Binding-site contacts:
Ligand atom C16 contacts residue MET208 of chain 2.A at 3.6 Å (hydrophobic).
Ligand atom C10 contacts residue TYR269 of chain 2.A at 4.0 Å (hydrophobic).
Ligand atom C15 contacts residue ALA293 of chain 2.A at 3.5 Å (hydrophobic).
Ligand atom C3 contacts residue HIS212 of chain 2.A at 4.0 Å.
Ligand atom C19 contacts residue TYR192 of chain 2.A at 2.9 Å (hydrophobic).
Ligand atom C2 contacts residue PHE213 of chain 2.A at 3.5 Å (hydrophobic).
Ligand atom C3 contacts residue GLU123 of chain 2.A at 3.9 Å.
Ligand atom C3 contacts residue PHE213 of chain 2.A at 3.3 Å (hydrophobic).
Ligand atom C19 contacts residue TYR269 of chain 2.A at 3.2 Å (hydrophobic).
Ligand atom C18 contacts residue GLY122 of chain 2.A at 3.9 Å.
Ligand atom C5 contacts residue GLU123 of chain 2.A at 3.5 Å.
Ligand atom C9 contacts residue THR119 of chain 2.A at 3.8 Å.
Ligand atom C18 contacts residue TRP266 of chain 2.A at 3.7 Å (hydrophobic).
Ligand atom C18 contacts residue GLU123 of chain 2.A at 3.7 Å.
Ligand atom C13 contacts residue LYS297 of chain 2.A at 3.6 Å.
Ligand atom C20 contacts residue TYR269 of chain 2.A at 3.4 Å (hydrophobic).
Ligand atom C17 contacts residue TYR269 of chain 2.A at 4.0 Å (hydrophobic).
Ligand atom C15 contacts residue LYS297 of chain 2.A at 1.3 Å.
Ligand atom C8 contacts residue TYR269 of chain 2.A at 4.0 Å (hydrophobic).
Ligand atom C16 contacts residue HIS212 of chain 2.A at 3.9 Å.
Ligand atom C6 contacts residue GLU123 of chain 2.A at 3.9 Å.
Ligand atom C7 contacts residue TYR269 of chain 2.A at 4.0 Å (hydrophobic).
Ligand atom C14 contacts residue LYS297 of chain 2.A at 2.4 Å.
Ligand atom C15 contacts residue SER187 of chain 2.A at 4.0 Å.
Ligand atom C20 contacts residue ALA293 of chain 2.A at 3.7 Å (hydrophobic).
Ligand atom C5 contacts residue TRP266 of chain 2.A at 3.9 Å (hydrophobic).
Ligand atom C20 contacts residue GLU182 of chain 2.A at 4.0 Å.
Ligand atom C19 contacts residue ILE190 of chain 2.A at 3.7 Å (hydrophobic).
Ligand atom C13 contacts residue ALA118 of chain 2.A at 3.9 Å (hydrophobic).
Ligand atom C17 contacts residue ALA270 of chain 2.A at 3.5 Å (hydrophobic).
Ligand atom C2 contacts residue ALA270 of chain 2.A at 3.9 Å (hydrophobic).
Ligand atom C4 contacts residue TRP266 of chain 2.A at 4.0 Å (hydrophobic).
Ligand atom C12 contacts residue ALA118 of chain 2.A at 3.5 Å (hydrophobic).
Ligand atom C9 contacts residue TYR269 of chain 2.A at 3.7 Å (hydrophobic).
Ligand atom C4 contacts residue GLU123 of chain 2.A at 3.7 Å.
Ligand atom C14 contacts residue ALA118 of chain 2.A at 3.4 Å (hydrophobic).
Ligand atom C10 contacts residue THR119 of chain 2.A at 3.6 Å.
Ligand atom C4 contacts residue PHE262 of chain 2.A at 3.9 Å (hydrophobic).
Ligand atom C13 contacts residue CYS188 of chain 2.A at 4.0 Å (hydrophobic).
Ligand atom C11 contacts residue TYR269 of chain 2.A at 3.7 Å (hydrophobic).

Sequence of chain 2.A:
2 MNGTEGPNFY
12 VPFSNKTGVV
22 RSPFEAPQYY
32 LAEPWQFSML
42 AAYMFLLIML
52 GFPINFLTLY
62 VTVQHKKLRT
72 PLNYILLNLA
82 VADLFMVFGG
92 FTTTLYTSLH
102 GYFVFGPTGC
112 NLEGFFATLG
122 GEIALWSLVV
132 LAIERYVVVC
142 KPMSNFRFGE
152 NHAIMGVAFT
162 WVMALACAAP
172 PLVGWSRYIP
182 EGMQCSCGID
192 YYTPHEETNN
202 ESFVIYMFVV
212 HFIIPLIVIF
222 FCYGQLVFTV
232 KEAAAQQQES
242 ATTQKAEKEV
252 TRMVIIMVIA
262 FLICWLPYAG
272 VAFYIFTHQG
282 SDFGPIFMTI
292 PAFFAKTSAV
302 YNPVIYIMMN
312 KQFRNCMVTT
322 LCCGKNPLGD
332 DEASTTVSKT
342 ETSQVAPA

A protein and the small-molecule ligand that binds it are described below.
Small molecule (SMILES): CC1=C(/C=C/C(C)=C/C=C/C(C)=C/C=O)C(C)(C)CCC1